A small-molecule ligand and the protein it binds are described below.
Small molecule (SMILES): Nc1ccn([C@H]2C[C@H](O[P](=O)(O)OC[C@H]3O[C@@H](n4cnc5c(=O)nc(N)[nH]c54)C[C@@H]3O[P](=O)(O)OC[C@H]3O[C@@H](n4ccc(N)nc4=O)C[C@@H]3O)[C@@H](CO[P](=O)(O)O[C@H]3C[C@H](n4cnc5c(=O)nc(N)[nH]c54)O[C@@H]3CO[P](=O)(O)O[C@H]3C[C@H](n4cnc5c(=O)nc(N)[nH]c54)O[C@@H]3CO[P](=O)(O)O[C@H]3C[C@H](n4cnc5c(N)ncnc54)O[C@@H]3CO[P](=O)(O)O[C@H]3C[C@H](n4cnc5c(=O)nc(N)[nH]c54)O[C@@H]3CO)O2)c(=O)n1

Binding-site contacts:
Ligand atom OP2 contacts residue HIS56 of chain 1.A at 3.1 Å (h-bond).
Ligand atom O6 contacts residue ARG77 of chain 1.A at 2.8 Å (salt-bridge).
Ligand atom N1 contacts residue DC7 of chain 1.C at 2.9 Å (h-bond).
Ligand atom N4 contacts residue DG3 of chain 1.C at 2.9 Å (h-bond).
Ligand atom N3 contacts residue DG3 of chain 1.C at 2.9 Å (h-bond).
Ligand atom N7 contacts residue ARG77 of chain 1.A at 3.0 Å (salt-bridge).
Ligand atom O6 contacts residue DC7 of chain 1.C at 2.8 Å (h-bond).
Ligand atom C8 contacts residue ARG77 of chain 1.A at 3.4 Å.
Ligand atom N7 contacts residue HIS80 of chain 1.A at 2.9 Å (h-bond).
Ligand atom C2 contacts residue DG3 of chain 1.C at 3.3 Å.
Ligand atom N2 contacts residue DC5 of chain 1.C at 2.9 Å (h-bond).
Ligand atom N6 contacts residue DC5 of chain 1.C at 3.4 Å (h-bond).
Ligand atom N7 contacts residue ARG49 of chain 1.A at 3.0 Å (salt-bridge).
Ligand atom O2 contacts residue DG3 of chain 1.C at 2.8 Å (h-bond).
Ligand atom N1 contacts residue DC4 of chain 1.C at 2.8 Å (h-bond).
Ligand atom N2 contacts residue DC4 of chain 1.C at 2.8 Å (h-bond).
Ligand atom N7 contacts residue ARG55 of chain 1.A at 2.8 Å (salt-bridge).
Ligand atom N1 contacts residue DG3 of chain 1.C at 3.4 Å (h-bond).
Ligand atom O6 contacts residue DC5 of chain 1.C at 2.9 Å (h-bond).
Ligand atom OP2 contacts residue PHE47 of chain 1.A at 3.4 Å.
Ligand atom O6 contacts residue DC4 of chain 1.C at 2.8 Å (h-bond).
Ligand atom N3 contacts residue DG1 of chain 1.C at 2.8 Å (h-bond).
Ligand atom C2 contacts residue DT6 of chain 1.C at 3.4 Å.
Ligand atom N2 contacts residue DT6 of chain 1.C at 3.2 Å (h-bond).
Ligand atom N6 contacts residue DT6 of chain 1.C at 3.1 Å (h-bond).
Ligand atom O6 contacts residue DC2 of chain 1.C at 2.8 Å (h-bond).
Ligand atom N2 contacts residue DC7 of chain 1.C at 2.8 Å (h-bond).
Ligand atom N2 contacts residue DC2 of chain 1.C at 3.0 Å (h-bond).
Ligand atom OP1 contacts residue HIS56 of chain 1.A at 3.2 Å (h-bond).
Ligand atom N1 contacts residue DC5 of chain 1.C at 2.8 Å (h-bond).
Ligand atom N4 contacts residue ARG55 of chain 1.A at 3.4 Å (salt-bridge).
Ligand atom O6 contacts residue DG3 of chain 1.C at 3.2 Å (h-bond).
Ligand atom O6 contacts residue ARG49 of chain 1.A at 2.7 Å (salt-bridge).
Ligand atom OP1 contacts residue LYS59 of chain 1.A at 3.0 Å (salt-bridge).
Ligand atom O6 contacts residue DG1 of chain 1.C at 3.4 Å (h-bond).
Ligand atom O6 contacts residue ARG55 of chain 1.A at 2.9 Å (salt-bridge).
Ligand atom N1 contacts residue DT6 of chain 1.C at 2.7 Å (h-bond).
Ligand atom O2 contacts residue DG1 of chain 1.C at 2.8 Å (h-bond).
Ligand atom N4 contacts residue DG1 of chain 1.C at 2.8 Å (h-bond).
Ligand atom N1 contacts residue DC2 of chain 1.C at 3.0 Å (h-bond).

Sequence of chain 1.A:
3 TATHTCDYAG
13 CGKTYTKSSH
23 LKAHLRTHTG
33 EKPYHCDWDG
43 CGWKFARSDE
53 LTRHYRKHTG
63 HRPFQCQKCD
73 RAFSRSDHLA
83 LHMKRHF